The small molecule below binds the protein below.
Small molecule (SMILES): CC(=O)N[C@@H]1[C@@H](O)[C@H](O)[C@@H](CO)O[C@H]1O

Sequence of chain 1.A:
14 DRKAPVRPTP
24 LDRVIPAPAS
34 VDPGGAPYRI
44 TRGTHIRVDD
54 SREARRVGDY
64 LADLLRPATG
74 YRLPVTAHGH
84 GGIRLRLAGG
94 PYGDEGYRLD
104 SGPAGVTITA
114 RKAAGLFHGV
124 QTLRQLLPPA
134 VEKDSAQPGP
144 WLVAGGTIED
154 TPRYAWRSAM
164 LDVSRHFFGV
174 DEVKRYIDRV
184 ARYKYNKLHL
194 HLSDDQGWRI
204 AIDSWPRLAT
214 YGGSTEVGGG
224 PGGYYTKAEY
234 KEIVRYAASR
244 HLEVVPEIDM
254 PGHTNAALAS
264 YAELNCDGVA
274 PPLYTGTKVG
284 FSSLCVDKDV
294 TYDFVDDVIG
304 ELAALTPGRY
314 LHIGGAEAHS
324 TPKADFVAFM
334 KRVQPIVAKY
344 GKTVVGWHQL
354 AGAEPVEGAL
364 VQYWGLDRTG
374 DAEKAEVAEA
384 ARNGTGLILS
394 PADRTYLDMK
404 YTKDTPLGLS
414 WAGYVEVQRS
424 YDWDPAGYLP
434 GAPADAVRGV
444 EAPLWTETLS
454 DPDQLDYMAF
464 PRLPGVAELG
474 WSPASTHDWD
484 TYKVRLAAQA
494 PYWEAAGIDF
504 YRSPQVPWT

Binding-site contacts:
Ligand atom O3 contacts residue GLU320 of chain 1.A at 3.3 Å (salt-bridge).
Ligand atom C1 contacts residue GLU320 of chain 1.A at 3.2 Å.
Ligand atom O5 contacts residue TYR399 of chain 1.A at 3.5 Å.
Ligand atom O7 contacts residue GLU320 of chain 1.A at 3.4 Å (salt-bridge).
Ligand atom C7 contacts residue ALA319 of chain 1.A at 4.0 Å (hydrophobic).
Ligand atom C8 contacts residue TRP350 of chain 1.A at 3.4 Å (hydrophobic).
Ligand atom C7 contacts residue GLU320 of chain 1.A at 3.9 Å.
Ligand atom N2 contacts residue TRP448 of chain 1.A at 3.7 Å.
Ligand atom O1 contacts residue GLU320 of chain 1.A at 2.9 Å (salt-bridge).
Ligand atom O6 contacts residue TYR399 of chain 1.A at 3.8 Å.
Ligand atom C3 contacts residue ARG168 of chain 1.A at 3.8 Å.
Ligand atom N2 contacts residue GLU320 of chain 1.A at 3.9 Å.
Ligand atom C5 contacts residue TRP448 of chain 1.A at 3.8 Å (hydrophobic).
Ligand atom O7 contacts residue HIS256 of chain 1.A at 3.7 Å.
Ligand atom C2 contacts residue GLU320 of chain 1.A at 3.0 Å.
Ligand atom C6 contacts residue GLU450 of chain 1.A at 4.0 Å.
Ligand atom C4 contacts residue ARG168 of chain 1.A at 3.9 Å.
Ligand atom N2 contacts residue TYR399 of chain 1.A at 3.8 Å.
Ligand atom O6 contacts residue LEU412 of chain 1.A at 3.8 Å.
Ligand atom O6 contacts residue MET402 of chain 1.A at 4.0 Å.
Ligand atom C6 contacts residue TRP414 of chain 1.A at 3.4 Å (hydrophobic).
Ligand atom O7 contacts residue ALA319 of chain 1.A at 3.7 Å.
Ligand atom O6 contacts residue ASP401 of chain 1.A at 2.7 Å (salt-bridge).
Ligand atom O3 contacts residue VAL282 of chain 1.A at 3.8 Å.
Ligand atom C7 contacts residue TRP448 of chain 1.A at 4.0 Å (hydrophobic).
Ligand atom C8 contacts residue TRP367 of chain 1.A at 3.7 Å (hydrophobic).
Ligand atom O4 contacts residue TRP448 of chain 1.A at 3.5 Å.
Ligand atom C4 contacts residue GLU450 of chain 1.A at 3.4 Å.
Ligand atom O6 contacts residue TRP414 of chain 1.A at 2.9 Å (h-bond).
Ligand atom C8 contacts residue ALA319 of chain 1.A at 3.6 Å (hydrophobic).
Ligand atom C8 contacts residue TYR399 of chain 1.A at 3.5 Å (hydrophobic).
Ligand atom C6 contacts residue LEU412 of chain 1.A at 3.6 Å (hydrophobic).
Ligand atom O4 contacts residue ARG168 of chain 1.A at 2.7 Å (salt-bridge).
Ligand atom O6 contacts residue TRP448 of chain 1.A at 3.9 Å.
Ligand atom O5 contacts residue TRP414 of chain 1.A at 3.6 Å.
Ligand atom O3 contacts residue ARG168 of chain 1.A at 2.8 Å (salt-bridge).
Ligand atom C3 contacts residue GLU320 of chain 1.A at 3.7 Å.
Ligand atom O4 contacts residue GLU450 of chain 1.A at 2.5 Å (salt-bridge).
Ligand atom C6 contacts residue ASP401 of chain 1.A at 3.5 Å.
Ligand atom O3 contacts residue HIS256 of chain 1.A at 3.0 Å.